Sequence of chain 20.A:
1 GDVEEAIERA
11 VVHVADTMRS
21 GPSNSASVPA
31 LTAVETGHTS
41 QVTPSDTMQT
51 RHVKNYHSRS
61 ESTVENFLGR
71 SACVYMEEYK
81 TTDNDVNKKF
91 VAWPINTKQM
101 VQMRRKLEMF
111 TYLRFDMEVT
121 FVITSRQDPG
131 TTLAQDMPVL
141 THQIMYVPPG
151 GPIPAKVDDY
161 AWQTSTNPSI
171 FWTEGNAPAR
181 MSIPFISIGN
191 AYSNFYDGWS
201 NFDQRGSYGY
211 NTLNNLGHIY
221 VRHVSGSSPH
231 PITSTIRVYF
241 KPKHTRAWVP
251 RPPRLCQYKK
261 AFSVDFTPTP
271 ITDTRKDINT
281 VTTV

Sequence of chain 16.C:
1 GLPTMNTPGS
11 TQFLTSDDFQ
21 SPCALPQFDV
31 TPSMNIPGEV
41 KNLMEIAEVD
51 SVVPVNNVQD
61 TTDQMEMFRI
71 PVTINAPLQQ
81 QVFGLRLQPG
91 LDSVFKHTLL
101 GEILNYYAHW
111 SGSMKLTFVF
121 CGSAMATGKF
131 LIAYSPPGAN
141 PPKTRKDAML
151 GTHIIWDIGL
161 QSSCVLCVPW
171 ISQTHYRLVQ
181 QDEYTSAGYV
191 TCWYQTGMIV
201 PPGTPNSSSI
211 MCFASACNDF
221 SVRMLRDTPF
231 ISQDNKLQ

A protein and the small-molecule ligand that binds it are described below.
Small molecule (SMILES): Cc1cc(CCCCCCCOc2ccc(C3=NCCO3)cc2)on1

Sequence of chain 20.C:
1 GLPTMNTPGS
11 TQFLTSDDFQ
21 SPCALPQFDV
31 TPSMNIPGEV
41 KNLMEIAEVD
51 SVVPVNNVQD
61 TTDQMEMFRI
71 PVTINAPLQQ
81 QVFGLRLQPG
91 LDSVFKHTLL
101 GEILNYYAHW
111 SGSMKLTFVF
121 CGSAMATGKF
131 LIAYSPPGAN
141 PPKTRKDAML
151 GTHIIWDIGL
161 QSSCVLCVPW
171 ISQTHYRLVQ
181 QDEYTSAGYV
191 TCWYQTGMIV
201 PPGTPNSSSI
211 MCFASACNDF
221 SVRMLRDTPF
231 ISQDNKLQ

Binding-site contacts:
Ligand atom C4 contacts residue TYR192 of chain 20.A at 3.5 Å (hydrophobic).
Ligand atom C4A contacts residue LEU14 of chain 16.C at 4.0 Å (hydrophobic).
Ligand atom C6B contacts residue ILE183 of chain 20.A at 3.6 Å (hydrophobic).
Ligand atom O1A contacts residue PHE121 of chain 20.A at 4.0 Å.
Ligand atom C6B contacts residue TYR146 of chain 20.A at 3.8 Å (hydrophobic).
Ligand atom O1 contacts residue W711 of chain 20.F at 3.7 Å.
Ligand atom C4B contacts residue ILE183 of chain 20.A at 4.0 Å (hydrophobic).
Ligand atom C3C contacts residue LEU216 of chain 20.A at 3.7 Å (hydrophobic).
Ligand atom C2C contacts residue THR97 of chain 20.A at 3.9 Å.
Ligand atom C1B contacts residue ILE183 of chain 20.A at 4.0 Å (hydrophobic).
Ligand atom C4A contacts residue ALA24 of chain 20.C at 4.0 Å (hydrophobic).
Ligand atom C5A contacts residue ILE170 of chain 20.A at 3.8 Å (hydrophobic).
Ligand atom C3C contacts residue TYR192 of chain 20.A at 4.0 Å (hydrophobic).
Ligand atom C2A contacts residue MET181 of chain 20.A at 3.7 Å (hydrophobic).
Ligand atom C31 contacts residue LEU216 of chain 20.A at 3.4 Å (hydrophobic).
Ligand atom C3B contacts residue ILE219 of chain 20.A at 3.8 Å (hydrophobic).
Ligand atom C6C contacts residue ILE186 of chain 20.A at 3.9 Å (hydrophobic).
Ligand atom C5A contacts residue PRO168 of chain 20.A at 4.0 Å (hydrophobic).
Ligand atom C4A contacts residue ILE170 of chain 20.A at 3.9 Å (hydrophobic).
Ligand atom N3A contacts residue MET181 of chain 20.A at 3.3 Å.
Ligand atom N2 contacts residue THR97 of chain 20.A at 3.7 Å.
Ligand atom C3 contacts residue W711 of chain 20.F at 3.2 Å.
Ligand atom O1B contacts residue ILE95 of chain 20.A at 3.6 Å.
Ligand atom N3A contacts residue ALA24 of chain 20.C at 3.8 Å.
Ligand atom C2C contacts residue LEU216 of chain 20.A at 3.7 Å (hydrophobic).
Ligand atom C4B contacts residue TYR146 of chain 20.A at 3.7 Å (hydrophobic).
Ligand atom N3A contacts residue TYR146 of chain 20.A at 4.0 Å.
Ligand atom C5B contacts residue TYR146 of chain 20.A at 3.4 Å (hydrophobic).
Ligand atom C4A contacts residue MET181 of chain 20.A at 3.6 Å (hydrophobic).
Ligand atom N2 contacts residue W711 of chain 20.F at 2.9 Å.
Ligand atom C5A contacts residue ILE144 of chain 20.A at 3.7 Å (hydrophobic).
Ligand atom O1 contacts residue THR97 of chain 20.A at 3.4 Å (h-bond).
Ligand atom C5B contacts residue ILE183 of chain 20.A at 3.7 Å (hydrophobic).
Ligand atom C1C contacts residue THR97 of chain 20.A at 3.9 Å.
Ligand atom C2B contacts residue ILE219 of chain 20.A at 3.8 Å (hydrophobic).
Ligand atom C1C contacts residue PHE115 of chain 20.A at 3.9 Å (hydrophobic).
Ligand atom C2A contacts residue TYR146 of chain 20.A at 3.7 Å (hydrophobic).
Ligand atom C31 contacts residue ASN214 of chain 20.A at 3.3 Å.
Ligand atom C4C contacts residue MET117 of chain 20.A at 3.9 Å (hydrophobic).
Ligand atom C31 contacts residue W711 of chain 20.F at 3.0 Å.